Binding-site contacts:
Ligand atom C7 contacts residue ASN12 of chain 44.B at 3.9 Å.
Ligand atom O5 contacts residue ASN12 of chain 44.B at 2.7 Å (h-bond).
Ligand atom C1 contacts residue ASN12 of chain 44.B at 2.2 Å.
Ligand atom O7 contacts residue ASN12 of chain 44.B at 3.7 Å.
Ligand atom N2 contacts residue ASN12 of chain 44.B at 3.8 Å.
Ligand atom C5 contacts residue ASN12 of chain 44.B at 4.1 Å.
Ligand atom C2 contacts residue ASN12 of chain 44.B at 3.2 Å.

The small molecule below binds the protein below.
Small molecule (SMILES): CC(=O)N[C@H]1[C@H](O[C@H]2[C@H](O)[C@@H](NC(C)=O)CO[C@@H]2CO)O[C@H](CO)[C@@H](O)[C@@H]1O

Sequence of chain 44.B:
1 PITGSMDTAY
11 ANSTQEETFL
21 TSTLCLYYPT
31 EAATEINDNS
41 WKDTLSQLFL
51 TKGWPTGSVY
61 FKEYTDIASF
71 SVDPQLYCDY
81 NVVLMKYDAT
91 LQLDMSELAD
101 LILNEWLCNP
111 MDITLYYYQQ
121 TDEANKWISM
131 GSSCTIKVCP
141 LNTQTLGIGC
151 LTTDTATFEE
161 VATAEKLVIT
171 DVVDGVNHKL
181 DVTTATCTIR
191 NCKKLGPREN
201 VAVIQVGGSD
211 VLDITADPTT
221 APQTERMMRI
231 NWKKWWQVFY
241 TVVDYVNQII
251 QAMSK